Binding-site contacts:
Ligand atom O7 contacts residue ASN154 of chain 3.C at 2.6 Å (h-bond).
Ligand atom N2 contacts residue THR156 of chain 3.C at 3.6 Å (h-bond).
Ligand atom C6 contacts residue MET151 of chain 3.C at 4.5 Å (hydrophobic).
Ligand atom C1 contacts residue ASN154 of chain 3.C at 3.4 Å.
Ligand atom N2 contacts residue ASN154 of chain 3.C at 3.8 Å.
Ligand atom C2 contacts residue THR156 of chain 3.C at 4.2 Å.
Ligand atom O5 contacts residue ASN154 of chain 3.C at 4.0 Å.
Ligand atom C1 contacts residue THR156 of chain 3.C at 3.6 Å.
Ligand atom O6 contacts residue MET151 of chain 3.C at 3.4 Å.
Ligand atom C8 contacts residue ASN154 of chain 3.C at 3.6 Å.
Ligand atom C2 contacts residue ASN154 of chain 3.C at 3.5 Å.
Ligand atom C7 contacts residue THR156 of chain 3.C at 3.9 Å.
Ligand atom C8 contacts residue THR156 of chain 3.C at 4.0 Å.
Ligand atom C7 contacts residue ASN154 of chain 3.C at 3.3 Å.

Sequence of chain 3.C:
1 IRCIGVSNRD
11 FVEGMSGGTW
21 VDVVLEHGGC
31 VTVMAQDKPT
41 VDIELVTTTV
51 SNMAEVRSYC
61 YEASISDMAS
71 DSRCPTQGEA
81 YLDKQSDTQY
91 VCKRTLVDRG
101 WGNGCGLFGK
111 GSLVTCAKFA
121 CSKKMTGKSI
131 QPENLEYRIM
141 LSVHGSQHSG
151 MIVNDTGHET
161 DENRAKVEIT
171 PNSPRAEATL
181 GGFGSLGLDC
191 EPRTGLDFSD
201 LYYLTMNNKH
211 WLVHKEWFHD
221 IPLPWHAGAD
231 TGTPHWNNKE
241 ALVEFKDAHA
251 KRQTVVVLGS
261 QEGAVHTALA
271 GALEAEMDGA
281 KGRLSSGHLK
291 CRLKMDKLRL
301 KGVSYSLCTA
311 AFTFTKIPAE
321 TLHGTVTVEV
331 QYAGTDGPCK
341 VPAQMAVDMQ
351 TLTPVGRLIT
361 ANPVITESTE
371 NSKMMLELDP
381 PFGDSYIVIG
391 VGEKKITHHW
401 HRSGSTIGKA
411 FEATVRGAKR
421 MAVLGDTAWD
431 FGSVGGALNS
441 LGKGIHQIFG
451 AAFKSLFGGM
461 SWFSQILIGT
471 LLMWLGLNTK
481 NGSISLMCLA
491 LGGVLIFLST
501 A

This protein binds this small molecule.
Small molecule (SMILES): CC(=O)N[C@H]1[C@H](O[C@H]2[C@H](O)[C@@H](NC(C)=O)CO[C@@H]2CO)O[C@H](CO)[C@@H](O)[C@@H]1O